Binding-site contacts:
Ligand atom CAI contacts residue ALA278 of chain 1.A at 3.7 Å (hydrophobic).
Ligand atom CAD contacts residue VAL458 of chain 1.A at 3.5 Å (hydrophobic).
Ligand atom CAH contacts residue VAL348 of chain 1.A at 4.3 Å (hydrophobic).
Ligand atom CAL contacts residue ALA278 of chain 1.A at 3.4 Å (hydrophobic).
Ligand atom CAD contacts residue ILE344 of chain 1.A at 4.2 Å (hydrophobic).
Ligand atom CL1 contacts residue THR283 of chain 1.A at 3.8 Å.
Ligand atom CAG contacts residue ILE344 of chain 1.A at 4.0 Å (hydrophobic).
Ligand atom O contacts residue ILE95 of chain 1.A at 4.2 Å.
Ligand atom CAE contacts residue ILE82 of chain 1.A at 3.4 Å (hydrophobic).
Ligand atom CAA contacts residue ILE95 of chain 1.A at 3.5 Å (hydrophobic).
Ligand atom CAE contacts residue VAL458 of chain 1.A at 4.1 Å (hydrophobic).
Ligand atom CAF contacts residue LEU219 of chain 1.A at 4.2 Å (hydrophobic).
Ligand atom O contacts residue ALA278 of chain 1.A at 3.6 Å.
Ligand atom CAA contacts residue VAL348 of chain 1.A at 3.4 Å (hydrophobic).
Ligand atom CAI contacts residue PHE183 of chain 1.A at 4.2 Å (hydrophobic).
Ligand atom SAN contacts residue ALA278 of chain 1.A at 4.2 Å.
Ligand atom CAG contacts residue VAL458 of chain 1.A at 3.7 Å (hydrophobic).
Ligand atom CAF contacts residue ILE190 of chain 1.A at 4.0 Å (hydrophobic).
Ligand atom CAJ contacts residue VAL85 of chain 1.A at 4.1 Å (hydrophobic).
Ligand atom CAF contacts residue PHE183 of chain 1.A at 3.9 Å (hydrophobic).
Ligand atom CL1 contacts residue ILE344 of chain 1.A at 4.0 Å.
Ligand atom C contacts residue ALA279 of chain 1.A at 4.2 Å (hydrophobic).
Ligand atom CAA contacts residue HEM1 of chain 1.B at 3.7 Å.
Ligand atom CAP contacts residue PHE187 of chain 1.A at 4.1 Å (hydrophobic).
Ligand atom N contacts residue ALA278 of chain 1.A at 4.0 Å.
Ligand atom OAM contacts residue VAL348 of chain 1.A at 3.5 Å.
Ligand atom CAL contacts residue PHE187 of chain 1.A at 4.1 Å (hydrophobic).
Ligand atom CAQ contacts residue ALA278 of chain 1.A at 3.5 Å (hydrophobic).
Ligand atom CAR contacts residue ALA278 of chain 1.A at 3.8 Å (hydrophobic).
Ligand atom CAF contacts residue ALA278 of chain 1.A at 4.1 Å (hydrophobic).
Ligand atom CAH contacts residue ILE82 of chain 1.A at 3.6 Å (hydrophobic).
Ligand atom SAN contacts residue VAL85 of chain 1.A at 4.2 Å.
Ligand atom SAN contacts residue LEU219 of chain 1.A at 3.9 Å.
Ligand atom CA contacts residue ALA278 of chain 1.A at 4.2 Å (hydrophobic).
Ligand atom OAM contacts residue ILE95 of chain 1.A at 3.9 Å.
Ligand atom SAN contacts residue ILE190 of chain 1.A at 3.5 Å.
Ligand atom CAR contacts residue ILE190 of chain 1.A at 3.8 Å (hydrophobic).
Ligand atom O contacts residue ALA279 of chain 1.A at 3.0 Å.
Ligand atom CL1 contacts residue PHE187 of chain 1.A at 3.7 Å.
Ligand atom CAQ contacts residue ILE190 of chain 1.A at 4.2 Å (hydrophobic).

A protein and the small-molecule ligand that binds it are described below.
Small molecule (SMILES): COC(=O)[C@H](c1ccccc1Cl)N1CCc2sccc2C1

Sequence of chain 1.A:
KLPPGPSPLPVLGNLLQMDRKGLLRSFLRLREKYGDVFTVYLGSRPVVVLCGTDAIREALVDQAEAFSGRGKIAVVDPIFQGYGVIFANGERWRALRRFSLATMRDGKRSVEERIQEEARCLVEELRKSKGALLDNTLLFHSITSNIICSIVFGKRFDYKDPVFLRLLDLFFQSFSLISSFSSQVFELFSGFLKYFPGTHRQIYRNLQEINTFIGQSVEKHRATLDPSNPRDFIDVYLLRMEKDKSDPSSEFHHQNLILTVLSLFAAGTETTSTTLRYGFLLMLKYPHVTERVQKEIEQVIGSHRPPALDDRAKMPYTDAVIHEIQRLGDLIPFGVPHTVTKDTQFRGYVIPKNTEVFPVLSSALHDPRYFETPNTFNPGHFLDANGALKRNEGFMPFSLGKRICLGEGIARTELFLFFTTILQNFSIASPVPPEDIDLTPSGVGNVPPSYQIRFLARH